Sequence of chain 4.A:
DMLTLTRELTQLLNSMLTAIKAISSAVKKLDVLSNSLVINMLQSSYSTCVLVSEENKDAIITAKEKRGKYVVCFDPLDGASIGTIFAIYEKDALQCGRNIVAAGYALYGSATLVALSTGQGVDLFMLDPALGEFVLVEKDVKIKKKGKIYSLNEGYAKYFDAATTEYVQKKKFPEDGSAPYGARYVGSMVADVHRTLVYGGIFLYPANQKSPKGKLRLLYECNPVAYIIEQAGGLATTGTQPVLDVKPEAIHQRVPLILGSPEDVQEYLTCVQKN

A small-molecule ligand and the protein it binds are described below.
Small molecule (SMILES): O=P(O)(O)OC[C@H]1O[C@](O)(COP(=O)(O)O)[C@@H](O)[C@@H]1O

Binding-site contacts:
Ligand atom O4P contacts residue TYR264 of chain 4.A at 3.8 Å.
Ligand atom O4P contacts residue ASN212 of chain 4.A at 2.9 Å (h-bond).
Ligand atom O6 contacts residue LYS274 of chain 4.A at 3.2 Å (salt-bridge).
Ligand atom C6 contacts residue GLY246 of chain 4.A at 3.5 Å.
Ligand atom O6P contacts residue ASN212 of chain 4.A at 3.9 Å.
Ligand atom P2 contacts residue TYR264 of chain 4.A at 3.6 Å.
Ligand atom C5 contacts residue LYS274 of chain 4.A at 3.7 Å.
Ligand atom O4 contacts residue MET248 of chain 4.A at 3.4 Å (h-bond).
Ligand atom P2 contacts residue ASN212 of chain 4.A at 3.7 Å.
Ligand atom C4 contacts residue MET248 of chain 4.A at 3.6 Å (hydrophobic).
Ligand atom O1P contacts residue GLU280 of chain 4.A at 2.9 Å (salt-bridge).
Ligand atom O6P contacts residue ARG243 of chain 1.A at 2.8 Å (salt-bridge).
Ligand atom O1P contacts residue ASP121 of chain 4.A at 3.8 Å.
Ligand atom C2 contacts residue LYS274 of chain 4.A at 3.9 Å.
Ligand atom C6 contacts residue LYS274 of chain 4.A at 3.8 Å.
Ligand atom O4P contacts residue ARG243 of chain 1.A at 3.8 Å.
Ligand atom O5 contacts residue LYS274 of chain 4.A at 2.8 Å (salt-bridge).
Ligand atom C4 contacts residue GLY246 of chain 4.A at 3.4 Å.
Ligand atom C3 contacts residue MET248 of chain 4.A at 3.5 Å (hydrophobic).
Ligand atom P2 contacts residue TYR215 of chain 4.A at 3.9 Å.
Ligand atom O3 contacts residue SER247 of chain 4.A at 3.5 Å.
Ligand atom O1 contacts residue LYS274 of chain 4.A at 3.6 Å.
Ligand atom O6 contacts residue TYR264 of chain 4.A at 3.3 Å.
Ligand atom C1 contacts residue ASP121 of chain 4.A at 3.5 Å.
Ligand atom O5P contacts residue ASN212 of chain 4.A at 3.9 Å.
Ligand atom O6 contacts residue TYR244 of chain 4.A at 4.0 Å.
Ligand atom O1P contacts residue ASP118 of chain 4.A at 3.6 Å.
Ligand atom C6 contacts residue TYR244 of chain 4.A at 3.9 Å (hydrophobic).
Ligand atom C1 contacts residue GLU280 of chain 4.A at 3.8 Å.
Ligand atom O3 contacts residue MET248 of chain 4.A at 2.7 Å (h-bond).
Ligand atom C3 contacts residue ASP121 of chain 4.A at 3.6 Å.
Ligand atom P2 contacts residue TYR244 of chain 4.A at 3.9 Å.
Ligand atom O5P contacts residue TYR215 of chain 4.A at 2.6 Å (h-bond).
Ligand atom O3 contacts residue ASP121 of chain 4.A at 2.9 Å (salt-bridge).
Ligand atom O4P contacts residue TYR244 of chain 4.A at 2.7 Å (h-bond).
Ligand atom C2 contacts residue ASP121 of chain 4.A at 4.0 Å.
Ligand atom P1 contacts residue GLU280 of chain 4.A at 3.5 Å.
Ligand atom O5P contacts residue TYR264 of chain 4.A at 2.6 Å (h-bond).
Ligand atom P2 contacts residue ARG243 of chain 1.A at 4.0 Å.
Ligand atom O3P contacts residue GLU280 of chain 4.A at 2.9 Å (salt-bridge).

Sequence of chain 1.A:
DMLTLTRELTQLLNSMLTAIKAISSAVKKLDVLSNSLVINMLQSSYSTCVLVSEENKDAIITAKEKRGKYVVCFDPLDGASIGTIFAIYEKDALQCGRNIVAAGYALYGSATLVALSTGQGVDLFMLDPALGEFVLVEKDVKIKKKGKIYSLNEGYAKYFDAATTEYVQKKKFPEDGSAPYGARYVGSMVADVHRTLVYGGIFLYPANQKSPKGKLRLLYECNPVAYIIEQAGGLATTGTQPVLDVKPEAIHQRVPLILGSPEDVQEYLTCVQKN